A small-molecule ligand and the protein it binds are described below.
Small molecule (SMILES): CC[C@H](C)[C@H](NC(=O)[C@@H](NC(=O)[C@H](O)[C@@H](C=O)C(C)C)C(C)C)C(=O)O

Binding-site contacts:
Ligand atom O10 contacts residue ILE85 of chain 1.K at 3.3 Å.
Ligand atom C11 contacts residue GLY83 of chain 1.K at 3.6 Å.
Ligand atom C42 contacts residue ILE157 of chain 1.K at 3.3 Å (hydrophobic).
Ligand atom C23 contacts residue ILE85 of chain 1.K at 3.9 Å (hydrophobic).
Ligand atom O12 contacts residue ILE85 of chain 1.K at 3.7 Å.
Ligand atom C17 contacts residue GLY83 of chain 1.K at 3.5 Å.
Ligand atom C7 contacts residue SER112 of chain 1.K at 3.8 Å.
Ligand atom C6 contacts residue SER112 of chain 1.K at 3.7 Å.
Ligand atom C9 contacts residue ILE85 of chain 1.K at 3.8 Å (hydrophobic).
Ligand atom C11 contacts residue ILE85 of chain 1.K at 3.7 Å (hydrophobic).
Ligand atom C14 contacts residue LEU140 of chain 1.K at 3.2 Å (hydrophobic).
Ligand atom C15 contacts residue LEU140 of chain 1.K at 3.9 Å (hydrophobic).
Ligand atom N13 contacts residue GLY83 of chain 1.K at 3.0 Å (h-bond).
Ligand atom C16 contacts residue LEU140 of chain 1.K at 3.9 Å (hydrophobic).
Ligand atom O10 contacts residue SER112 of chain 1.K at 3.4 Å (h-bond).
Ligand atom C23 contacts residue LEU140 of chain 1.K at 3.3 Å (hydrophobic).
Ligand atom O12 contacts residue PRO139 of chain 1.K at 3.3 Å.
Ligand atom C11 contacts residue LEU140 of chain 1.K at 3.9 Å (hydrophobic).
Ligand atom C9 contacts residue GLY83 of chain 1.K at 3.2 Å.
Ligand atom O19 contacts residue VAL84 of chain 1.K at 3.7 Å.
Ligand atom O3 contacts residue GLY82 of chain 1.K at 3.2 Å.
Ligand atom O12 contacts residue LEU140 of chain 1.K at 2.7 Å (h-bond).
Ligand atom C9 contacts residue SER112 of chain 1.K at 3.4 Å.
Ligand atom C4 contacts residue GLY83 of chain 1.K at 3.9 Å.
Ligand atom C7 contacts residue GLY83 of chain 1.K at 3.5 Å.
Ligand atom O19 contacts residue ILE85 of chain 1.K at 3.1 Å (h-bond).
Ligand atom C5 contacts residue SER112 of chain 1.K at 3.4 Å.
Ligand atom C6 contacts residue LEU140 of chain 1.K at 3.3 Å (hydrophobic).
Ligand atom C6 contacts residue HIS137 of chain 1.K at 3.4 Å.
Ligand atom N13 contacts residue ILE85 of chain 1.K at 3.9 Å.
Ligand atom C24 contacts residue ARG133 of chain 1.L at 2.9 Å.
Ligand atom C4 contacts residue SER112 of chain 1.K at 2.4 Å.
Ligand atom O3 contacts residue GLY83 of chain 1.K at 2.9 Å (h-bond).
Ligand atom O3 contacts residue SER112 of chain 1.K at 2.3 Å (h-bond).
Ligand atom C1 contacts residue MET113 of chain 1.K at 3.4 Å (hydrophobic).
Ligand atom O27 contacts residue GLY141 of chain 1.K at 3.9 Å.
Ligand atom C1 contacts residue SER112 of chain 1.K at 1.3 Å.
Ligand atom O3 contacts residue MET113 of chain 1.K at 3.1 Å (h-bond).
Ligand atom N20 contacts residue LEU140 of chain 1.K at 3.0 Å (h-bond).
Ligand atom C18 contacts residue LEU140 of chain 1.K at 3.6 Å (hydrophobic).

Sequence of chain 1.K:
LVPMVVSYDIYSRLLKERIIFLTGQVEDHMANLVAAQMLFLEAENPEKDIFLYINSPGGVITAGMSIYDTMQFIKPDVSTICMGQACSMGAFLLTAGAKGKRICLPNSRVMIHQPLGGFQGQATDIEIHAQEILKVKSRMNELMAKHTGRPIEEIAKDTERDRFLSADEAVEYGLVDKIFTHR

Sequence of chain 1.L:
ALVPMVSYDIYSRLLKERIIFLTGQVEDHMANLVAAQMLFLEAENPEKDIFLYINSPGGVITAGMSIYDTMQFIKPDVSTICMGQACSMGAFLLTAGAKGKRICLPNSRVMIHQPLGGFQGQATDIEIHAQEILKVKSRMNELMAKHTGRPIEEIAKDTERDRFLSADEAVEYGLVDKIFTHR